Sequence of chain 1.B:
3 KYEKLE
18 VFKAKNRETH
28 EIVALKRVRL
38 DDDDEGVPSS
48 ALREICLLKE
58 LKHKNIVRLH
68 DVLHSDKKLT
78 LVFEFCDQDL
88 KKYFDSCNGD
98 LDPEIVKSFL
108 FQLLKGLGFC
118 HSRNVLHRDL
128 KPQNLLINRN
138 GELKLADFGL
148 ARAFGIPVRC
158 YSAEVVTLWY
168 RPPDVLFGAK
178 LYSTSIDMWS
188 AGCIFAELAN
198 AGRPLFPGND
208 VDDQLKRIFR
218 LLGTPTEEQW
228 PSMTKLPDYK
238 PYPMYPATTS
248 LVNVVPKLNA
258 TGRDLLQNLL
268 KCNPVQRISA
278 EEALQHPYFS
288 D

Binding-site contacts:
Ligand atom O11 contacts residue ALA143 of chain 1.B at 3.8 Å.
Ligand atom C27 contacts residue ASP86 of chain 1.B at 3.7 Å.
Ligand atom C1 contacts residue ASN131 of chain 1.B at 3.2 Å.
Ligand atom C1 contacts residue GLN130 of chain 1.B at 3.8 Å.
Ligand atom C17 contacts residue ALA31 of chain 1.B at 3.1 Å (hydrophobic).
Ligand atom O12 contacts residue PHE80 of chain 1.B at 3.5 Å.
Ligand atom C6 contacts residue ASP144 of chain 1.B at 3.3 Å.
Ligand atom C29 contacts residue LYS89 of chain 1.B at 3.8 Å.
Ligand atom O11 contacts residue ASP144 of chain 1.B at 3.0 Å (salt-bridge).
Ligand atom C10 contacts residue GLU51 of chain 1.B at 3.6 Å.
Ligand atom C15 contacts residue PHE80 of chain 1.B at 3.5 Å (hydrophobic).
Ligand atom C29 contacts residue ASP86 of chain 1.B at 3.7 Å.
Ligand atom N2 contacts residue ASN131 of chain 1.B at 3.0 Å (h-bond).
Ligand atom C16 contacts residue ALA31 of chain 1.B at 3.6 Å (hydrophobic).
Ligand atom O12 contacts residue GLU51 of chain 1.B at 2.6 Å (salt-bridge).
Ligand atom C1 contacts residue ASP144 of chain 1.B at 3.8 Å.
Ligand atom C9 contacts residue PHE80 of chain 1.B at 3.8 Å (hydrophobic).
Ligand atom C10 contacts residue ASP144 of chain 1.B at 3.8 Å.
Ligand atom C27 contacts residue GLN85 of chain 1.B at 3.5 Å.
Ligand atom C15 contacts residue ALA31 of chain 1.B at 3.9 Å (hydrophobic).
Ligand atom N2 contacts residue ASP144 of chain 1.B at 3.0 Å (salt-bridge).
Ligand atom O33 contacts residue LYS89 of chain 1.B at 3.4 Å.
Ligand atom N18 contacts residue ALA31 of chain 1.B at 3.6 Å.
Ligand atom O12 contacts residue ASP144 of chain 1.B at 3.5 Å.
Ligand atom C3 contacts residue ASN131 of chain 1.B at 3.2 Å.
Ligand atom N20 contacts residue CYS83 of chain 1.B at 3.0 Å (h-bond).
Ligand atom C7 contacts residue ASP144 of chain 1.B at 3.1 Å.
Ligand atom C21 contacts residue CYS83 of chain 1.B at 3.8 Å (hydrophobic).
Ligand atom N18 contacts residue CYS83 of chain 1.B at 3.4 Å (h-bond).
Ligand atom C19 contacts residue CYS83 of chain 1.B at 3.9 Å (hydrophobic).
Ligand atom C10 contacts residue PHE80 of chain 1.B at 3.5 Å (hydrophobic).
Ligand atom N37 contacts residue VAL18 of chain 1.B at 3.9 Å.
Ligand atom C30 contacts residue LYS89 of chain 1.B at 3.6 Å.
Ligand atom C26 contacts residue ASP86 of chain 1.B at 3.4 Å.
Ligand atom C3 contacts residue GLN130 of chain 1.B at 3.2 Å.
Ligand atom C26 contacts residue GLN85 of chain 1.B at 3.6 Å.
Ligand atom F23 contacts residue PHE82 of chain 1.B at 3.8 Å.
Ligand atom C17 contacts residue GLU81 of chain 1.B at 3.6 Å.
Ligand atom O11 contacts residue PHE80 of chain 1.B at 3.9 Å.
Ligand atom C14 contacts residue PHE80 of chain 1.B at 3.4 Å (hydrophobic).

The protein below binds the small molecule below.
Small molecule (SMILES): CN1CCC(N(CC(=O)O)c2ccc3cnc(Nc4ccc(-n5ccc(CO)n5)cc4F)cc3n2)CC1